Binding-site contacts:
Ligand atom C8 contacts residue ASN231 of chain 3.A at 4.5 Å.
Ligand atom O5 contacts residue ASN231 of chain 3.A at 2.3 Å (h-bond).
Ligand atom C1 contacts residue ASN231 of chain 3.A at 1.4 Å.
Ligand atom C5 contacts residue ASN231 of chain 3.A at 3.6 Å.
Ligand atom O7 contacts residue ASN231 of chain 3.A at 3.1 Å (h-bond).
Ligand atom N2 contacts residue ASN231 of chain 3.A at 3.0 Å (h-bond).
Ligand atom C2 contacts residue ASN231 of chain 3.A at 2.5 Å.
Ligand atom C4 contacts residue ASN231 of chain 3.A at 4.3 Å.
Ligand atom C3 contacts residue ASN231 of chain 3.A at 3.9 Å.
Ligand atom C7 contacts residue ASN231 of chain 3.A at 3.3 Å.

Sequence of chain 3.A:
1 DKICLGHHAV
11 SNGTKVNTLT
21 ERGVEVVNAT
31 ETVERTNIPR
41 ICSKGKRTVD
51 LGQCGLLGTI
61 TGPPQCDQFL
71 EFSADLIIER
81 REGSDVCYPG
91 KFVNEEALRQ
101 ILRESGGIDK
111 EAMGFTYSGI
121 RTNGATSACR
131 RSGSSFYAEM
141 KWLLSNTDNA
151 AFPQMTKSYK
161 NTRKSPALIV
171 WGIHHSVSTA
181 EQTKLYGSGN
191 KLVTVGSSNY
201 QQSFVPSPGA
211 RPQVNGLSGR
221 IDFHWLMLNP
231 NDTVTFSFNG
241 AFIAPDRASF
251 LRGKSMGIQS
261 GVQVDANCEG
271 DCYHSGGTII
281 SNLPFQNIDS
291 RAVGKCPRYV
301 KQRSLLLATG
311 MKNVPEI

The protein below binds the small molecule below.
Small molecule (SMILES): CC(=O)N[C@@H]1[C@@H](O)[C@H](O)[C@@H](CO)O[C@H]1O